A small-molecule ligand and the protein it binds are described below.
Small molecule (SMILES): N[C@@H](Cc1ccccc1)C(=O)NCC=O

Binding-site contacts:
Ligand atom CD2 contacts residue PRO438 of chain 5.NA at 4.4 Å (hydrophobic).
Ligand atom C contacts residue ASN492 of chain 5.NA at 4.0 Å.
Ligand atom N contacts residue ARG442 of chain 5.NA at 4.2 Å.
Ligand atom CB contacts residue PHE496 of chain 5.NA at 3.9 Å (hydrophobic).
Ligand atom CA contacts residue ARG442 of chain 5.NA at 3.6 Å.
Ligand atom CB contacts residue ASN492 of chain 5.NA at 3.8 Å.
Ligand atom CE2 contacts residue PRO438 of chain 5.NA at 3.7 Å (hydrophobic).
Ligand atom CZ contacts residue PHE496 of chain 5.NA at 3.9 Å (hydrophobic).
Ligand atom CD1 contacts residue ILE434 of chain 5.NA at 4.1 Å (hydrophobic).
Ligand atom C contacts residue ARG442 of chain 5.NA at 4.4 Å.
Ligand atom CB contacts residue GLY495 of chain 5.NA at 3.9 Å.
Ligand atom N contacts residue ASN492 of chain 5.NA at 3.3 Å (h-bond).
Ligand atom CE1 contacts residue PRO438 of chain 5.NA at 3.8 Å (hydrophobic).
Ligand atom CZ contacts residue PRO438 of chain 5.NA at 3.4 Å (hydrophobic).
Ligand atom CG contacts residue GLY495 of chain 5.NA at 4.4 Å.
Ligand atom CG contacts residue ASN492 of chain 5.NA at 4.3 Å.
Ligand atom CD1 contacts residue ASN492 of chain 5.NA at 3.9 Å.
Ligand atom CE2 contacts residue ARG442 of chain 5.NA at 3.6 Å.
Ligand atom CG contacts residue PHE496 of chain 5.NA at 4.0 Å (hydrophobic).
Ligand atom CE1 contacts residue ILE434 of chain 5.NA at 3.9 Å (hydrophobic).
Ligand atom CA contacts residue ASN492 of chain 5.NA at 3.3 Å.
Ligand atom CE1 contacts residue PHE496 of chain 5.NA at 3.6 Å (hydrophobic).
Ligand atom O contacts residue ARG442 of chain 5.NA at 4.3 Å.
Ligand atom CD1 contacts residue PHE496 of chain 5.NA at 3.7 Å (hydrophobic).
Ligand atom N contacts residue SER491 of chain 5.NA at 4.1 Å.
Ligand atom O contacts residue PRO438 of chain 5.NA at 4.0 Å.
Ligand atom O contacts residue ASN492 of chain 5.NA at 4.2 Å.
Ligand atom CD1 contacts residue PRO438 of chain 5.NA at 4.4 Å (hydrophobic).
Ligand atom CD2 contacts residue ARG442 of chain 5.NA at 3.5 Å.

Sequence of chain 5.NA:
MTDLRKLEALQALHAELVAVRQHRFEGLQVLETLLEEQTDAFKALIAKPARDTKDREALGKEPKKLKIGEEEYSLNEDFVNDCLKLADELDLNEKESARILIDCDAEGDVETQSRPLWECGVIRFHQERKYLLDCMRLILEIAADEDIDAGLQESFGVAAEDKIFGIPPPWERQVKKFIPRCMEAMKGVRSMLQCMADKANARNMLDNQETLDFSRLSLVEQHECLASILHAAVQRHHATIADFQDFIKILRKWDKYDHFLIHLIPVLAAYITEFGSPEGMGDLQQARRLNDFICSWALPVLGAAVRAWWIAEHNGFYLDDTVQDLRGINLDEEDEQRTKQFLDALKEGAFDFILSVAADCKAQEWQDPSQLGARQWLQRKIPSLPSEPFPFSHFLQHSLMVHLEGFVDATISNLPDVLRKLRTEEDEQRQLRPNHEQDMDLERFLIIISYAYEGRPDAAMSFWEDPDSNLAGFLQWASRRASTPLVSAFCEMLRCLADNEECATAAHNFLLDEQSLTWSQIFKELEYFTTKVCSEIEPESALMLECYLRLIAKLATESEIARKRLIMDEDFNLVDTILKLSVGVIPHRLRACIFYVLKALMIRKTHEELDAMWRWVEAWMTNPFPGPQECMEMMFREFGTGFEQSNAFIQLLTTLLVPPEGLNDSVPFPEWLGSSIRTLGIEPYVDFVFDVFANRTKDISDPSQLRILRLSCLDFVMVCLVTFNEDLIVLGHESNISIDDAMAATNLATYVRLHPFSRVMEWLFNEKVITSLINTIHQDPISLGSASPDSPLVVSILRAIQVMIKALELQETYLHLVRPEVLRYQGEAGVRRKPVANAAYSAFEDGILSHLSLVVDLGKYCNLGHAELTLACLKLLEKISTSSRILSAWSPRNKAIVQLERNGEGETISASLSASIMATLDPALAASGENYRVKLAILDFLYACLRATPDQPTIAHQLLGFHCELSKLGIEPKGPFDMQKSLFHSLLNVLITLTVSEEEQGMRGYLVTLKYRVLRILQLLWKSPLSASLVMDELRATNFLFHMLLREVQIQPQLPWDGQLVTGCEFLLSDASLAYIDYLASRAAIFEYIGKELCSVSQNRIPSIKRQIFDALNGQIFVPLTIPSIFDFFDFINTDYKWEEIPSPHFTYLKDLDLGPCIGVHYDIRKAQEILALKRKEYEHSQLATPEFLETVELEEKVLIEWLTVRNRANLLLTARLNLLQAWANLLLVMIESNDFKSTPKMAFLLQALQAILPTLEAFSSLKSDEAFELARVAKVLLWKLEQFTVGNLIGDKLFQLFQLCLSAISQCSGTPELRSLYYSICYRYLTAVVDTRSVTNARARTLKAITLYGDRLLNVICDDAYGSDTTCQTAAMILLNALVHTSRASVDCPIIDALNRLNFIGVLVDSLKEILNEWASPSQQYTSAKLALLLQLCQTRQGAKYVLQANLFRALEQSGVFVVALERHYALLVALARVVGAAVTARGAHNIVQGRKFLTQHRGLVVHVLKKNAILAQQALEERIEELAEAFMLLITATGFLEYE